Sequence of chain 1.A:
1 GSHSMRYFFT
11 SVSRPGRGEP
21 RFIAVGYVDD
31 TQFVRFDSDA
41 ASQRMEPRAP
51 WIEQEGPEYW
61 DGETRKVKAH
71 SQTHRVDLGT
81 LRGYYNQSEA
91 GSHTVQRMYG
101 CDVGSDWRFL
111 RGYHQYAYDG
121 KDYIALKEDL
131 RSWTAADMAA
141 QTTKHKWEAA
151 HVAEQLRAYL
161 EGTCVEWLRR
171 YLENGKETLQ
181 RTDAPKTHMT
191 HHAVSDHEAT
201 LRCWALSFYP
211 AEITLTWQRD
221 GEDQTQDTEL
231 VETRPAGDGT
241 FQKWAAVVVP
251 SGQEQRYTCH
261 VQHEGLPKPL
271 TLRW

Binding-site contacts:
Ligand atom CE1 contacts residue TRP167 of chain 1.A at 3.5 Å (hydrophobic).
Ligand atom CB contacts residue TRP167 of chain 1.A at 3.3 Å (hydrophobic).
Ligand atom CD2 contacts residue LEU156 of chain 1.A at 3.5 Å (hydrophobic).
Ligand atom N contacts residue TYR159 of chain 1.A at 3.5 Å.
Ligand atom CB contacts residue GLU63 of chain 1.A at 3.5 Å.
Ligand atom CB contacts residue ASP77 of chain 1.A at 3.4 Å.
Ligand atom SD contacts residue LEU81 of chain 1.A at 3.3 Å.
Ligand atom O contacts residue GLN155 of chain 1.A at 2.9 Å (h-bond).
Ligand atom CZ contacts residue LYS66 of chain 1.A at 3.4 Å.
Ligand atom N contacts residue TYR99 of chain 1.A at 3.0 Å (h-bond).
Ligand atom NZ contacts residue ARG65 of chain 1.A at 2.6 Å (salt-bridge).
Ligand atom CG contacts residue ASP77 of chain 1.A at 3.5 Å.
Ligand atom CD2 contacts residue THR163 of chain 1.A at 3.5 Å.
Ligand atom N contacts residue GLU63 of chain 1.A at 2.9 Å (salt-bridge).
Ligand atom CE contacts residue LYS66 of chain 1.A at 3.5 Å.
Ligand atom C contacts residue TYR84 of chain 1.A at 3.5 Å (hydrophobic).
Ligand atom CA contacts residue TYR171 of chain 1.A at 3.4 Å (hydrophobic).
Ligand atom CG contacts residue TYR159 of chain 1.A at 3.4 Å (hydrophobic).
Ligand atom CD1 contacts residue GLU63 of chain 1.A at 3.3 Å.
Ligand atom OXT contacts residue THR143 of chain 1.A at 2.9 Å (h-bond).
Ligand atom CE2 contacts residue LYS66 of chain 1.A at 3.5 Å.
Ligand atom N contacts residue ASP77 of chain 1.A at 2.9 Å (salt-bridge).
Ligand atom O contacts residue LYS146 of chain 1.A at 3.0 Å.
Ligand atom OXT contacts residue TYR84 of chain 1.A at 2.7 Å (h-bond).
Ligand atom N contacts residue TYR171 of chain 1.A at 2.7 Å (h-bond).
Ligand atom CG2 contacts residue ALA150 of chain 1.A at 3.4 Å (hydrophobic).
Ligand atom CG contacts residue GLU63 of chain 1.A at 3.4 Å.
Ligand atom O contacts residue TYR84 of chain 1.A at 3.5 Å (h-bond).
Ligand atom N contacts residue GLN155 of chain 1.A at 2.9 Å (h-bond).
Ligand atom O contacts residue HIS70 of chain 1.A at 3.5 Å (h-bond).
Ligand atom O contacts residue LYS66 of chain 1.A at 2.9 Å (salt-bridge).
Ligand atom CD2 contacts residue TYR99 of chain 1.A at 3.3 Å (hydrophobic).
Ligand atom CE contacts residue TYR116 of chain 1.A at 3.3 Å (hydrophobic).
Ligand atom CD1 contacts residue TRP167 of chain 1.A at 3.2 Å (hydrophobic).
Ligand atom CB contacts residue ASP77 of chain 1.A at 3.4 Å.
Ligand atom O contacts residue TRP147 of chain 1.A at 3.0 Å (h-bond).
Ligand atom N contacts residue TYR7 of chain 1.A at 2.8 Å (h-bond).
Ligand atom CA contacts residue GLN155 of chain 1.A at 3.3 Å.
Ligand atom O contacts residue LYS146 of chain 1.A at 3.0 Å (salt-bridge).
Ligand atom O contacts residue TYR159 of chain 1.A at 2.7 Å (h-bond).

A small-molecule ligand and the protein it binds are described below.
Small molecule (SMILES): CSCC[C@H](NC(=O)[C@@H](NC(=O)[C@@H](NC(=O)[C@H](Cc1ccccc1)NC(=O)[C@H](Cc1cnc[nH]1)NC(=O)CNC(=O)[C@H](CC(=O)O)NC(=O)[C@@H](NC(=O)[C@H](CCC(=O)O)NC(=O)[C@H](CC(C)C)NC(=O)[C@H](CC(=O)O)NC(=O)[C@H](CCCCN)NC(=O)[C@H](CC(N)=O)NC(=O)[C@H](CC(C)C)NC(=O)[C@@H](N)Cc1ccccc1)C(C)C)C(C)C)[C@@H](C)O)C(=O)O